The small molecule below binds the protein below.
Small molecule (SMILES): CC(C)OCc1[nH]nnc1CCS(=O)(=O)c1ccccc1

Sequence of chain 1.A:
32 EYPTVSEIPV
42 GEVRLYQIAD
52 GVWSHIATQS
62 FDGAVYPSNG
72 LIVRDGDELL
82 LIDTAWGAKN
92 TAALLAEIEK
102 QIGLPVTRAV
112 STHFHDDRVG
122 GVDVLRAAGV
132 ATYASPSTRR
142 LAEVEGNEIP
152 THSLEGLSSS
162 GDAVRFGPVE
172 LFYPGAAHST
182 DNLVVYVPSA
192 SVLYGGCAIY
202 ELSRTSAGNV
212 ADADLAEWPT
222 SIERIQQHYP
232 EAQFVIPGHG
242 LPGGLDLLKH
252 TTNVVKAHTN

Binding-site contacts:
Ligand atom C09 contacts residue ALA208 of chain 1.A at 2.9 Å (hydrophobic).
Ligand atom C08 contacts residue ASN210 of chain 1.A at 3.4 Å.
Ligand atom O04 contacts residue OH1 of chain 1.E at 2.7 Å (h-bond).
Ligand atom C05 contacts residue ASP118 of chain 1.A at 3.7 Å.
Ligand atom N20 contacts residue CYS198 of chain 1.A at 3.8 Å.
Ligand atom C03 contacts residue TRP87 of chain 1.A at 3.6 Å (hydrophobic).
Ligand atom C15 contacts residue TYR67 of chain 1.A at 3.6 Å (hydrophobic).
Ligand atom C18 contacts residue TYR67 of chain 1.A at 3.8 Å (hydrophobic).
Ligand atom C03 contacts residue OH1 of chain 1.E at 3.6 Å.
Ligand atom N21 contacts residue ZN1 of chain 1.D at 2.0 Å.
Ligand atom N21 contacts residue ASP118 of chain 1.A at 3.5 Å (salt-bridge).
Ligand atom N20 contacts residue HIS179 of chain 1.A at 3.4 Å.
Ligand atom N21 contacts residue HIS179 of chain 1.A at 3.8 Å.
Ligand atom N19 contacts residue HIS179 of chain 1.A at 3.5 Å.
Ligand atom O12 contacts residue ASN210 of chain 1.A at 3.9 Å.
Ligand atom O11 contacts residue PHE62 of chain 1.A at 3.0 Å.
Ligand atom C02 contacts residue PHE62 of chain 1.A at 3.6 Å (hydrophobic).
Ligand atom C17 contacts residue TYR67 of chain 1.A at 3.7 Å (hydrophobic).
Ligand atom C06 contacts residue ZN1 of chain 1.D at 3.1 Å.
Ligand atom N21 contacts residue OH1 of chain 1.E at 3.4 Å (h-bond).
Ligand atom O12 contacts residue GLY209 of chain 1.A at 3.6 Å.
Ligand atom C15 contacts residue ARG205 of chain 1.A at 3.6 Å.
Ligand atom C13 contacts residue TYR67 of chain 1.A at 3.7 Å (hydrophobic).
Ligand atom O04 contacts residue ASP118 of chain 1.A at 3.9 Å.
Ligand atom C05 contacts residue OH1 of chain 1.E at 3.5 Å.
Ligand atom C09 contacts residue ASN210 of chain 1.A at 3.4 Å.
Ligand atom C01 contacts residue PHE62 of chain 1.A at 3.5 Å (hydrophobic).
Ligand atom C05 contacts residue ZN1 of chain 1.D at 3.6 Å.
Ligand atom N21 contacts residue CYS198 of chain 1.A at 3.8 Å.
Ligand atom O12 contacts residue TYR67 of chain 1.A at 3.5 Å (h-bond).
Ligand atom C06 contacts residue OH1 of chain 1.E at 3.5 Å.
Ligand atom N20 contacts residue HIS240 of chain 1.A at 3.7 Å.
Ligand atom C14 contacts residue TYR67 of chain 1.A at 3.6 Å (hydrophobic).
Ligand atom C03 contacts residue ASP118 of chain 1.A at 3.6 Å.
Ligand atom N21 contacts residue HIS240 of chain 1.A at 3.1 Å (h-bond).
Ligand atom N20 contacts residue ZN1 of chain 1.D at 2.9 Å.
Ligand atom C16 contacts residue HIS240 of chain 1.A at 3.2 Å.
Ligand atom C16 contacts residue TYR67 of chain 1.A at 3.6 Å (hydrophobic).
Ligand atom C17 contacts residue HIS240 of chain 1.A at 3.3 Å.
Ligand atom C02 contacts residue OH1 of chain 1.E at 3.5 Å.